Binding-site contacts:
Ligand atom N2 contacts residue ILE761 of chain 1.A at 4.5 Å.
Ligand atom C3 contacts residue ASN753 of chain 1.A at 3.8 Å.
Ligand atom C7 contacts residue GLU754 of chain 1.A at 3.8 Å.
Ligand atom C5 contacts residue ASN753 of chain 1.A at 3.6 Å.
Ligand atom O7 contacts residue GLU754 of chain 1.A at 3.0 Å (salt-bridge).
Ligand atom C8 contacts residue ASN753 of chain 1.A at 4.0 Å.
Ligand atom C7 contacts residue ASN753 of chain 1.A at 3.8 Å.
Ligand atom C2 contacts residue ASN753 of chain 1.A at 2.5 Å.
Ligand atom C4 contacts residue ASN753 of chain 1.A at 4.2 Å.
Ligand atom C7 contacts residue ILE761 of chain 1.A at 4.5 Å (hydrophobic).
Ligand atom O5 contacts residue ASN753 of chain 1.A at 2.4 Å (h-bond).
Ligand atom O7 contacts residue ASN753 of chain 1.A at 4.0 Å.
Ligand atom C8 contacts residue GLU754 of chain 1.A at 3.9 Å.
Ligand atom C8 contacts residue ILE761 of chain 1.A at 3.7 Å (hydrophobic).
Ligand atom N2 contacts residue ASN753 of chain 1.A at 2.9 Å (h-bond).
Ligand atom C1 contacts residue ASN753 of chain 1.A at 1.4 Å.

A protein and the small-molecule ligand that binds it are described below.
Small molecule (SMILES): CC(=O)N[C@@H]1[C@@H](O)[C@H](O)[C@@H](CO)O[C@H]1O

Sequence of chain 1.A:
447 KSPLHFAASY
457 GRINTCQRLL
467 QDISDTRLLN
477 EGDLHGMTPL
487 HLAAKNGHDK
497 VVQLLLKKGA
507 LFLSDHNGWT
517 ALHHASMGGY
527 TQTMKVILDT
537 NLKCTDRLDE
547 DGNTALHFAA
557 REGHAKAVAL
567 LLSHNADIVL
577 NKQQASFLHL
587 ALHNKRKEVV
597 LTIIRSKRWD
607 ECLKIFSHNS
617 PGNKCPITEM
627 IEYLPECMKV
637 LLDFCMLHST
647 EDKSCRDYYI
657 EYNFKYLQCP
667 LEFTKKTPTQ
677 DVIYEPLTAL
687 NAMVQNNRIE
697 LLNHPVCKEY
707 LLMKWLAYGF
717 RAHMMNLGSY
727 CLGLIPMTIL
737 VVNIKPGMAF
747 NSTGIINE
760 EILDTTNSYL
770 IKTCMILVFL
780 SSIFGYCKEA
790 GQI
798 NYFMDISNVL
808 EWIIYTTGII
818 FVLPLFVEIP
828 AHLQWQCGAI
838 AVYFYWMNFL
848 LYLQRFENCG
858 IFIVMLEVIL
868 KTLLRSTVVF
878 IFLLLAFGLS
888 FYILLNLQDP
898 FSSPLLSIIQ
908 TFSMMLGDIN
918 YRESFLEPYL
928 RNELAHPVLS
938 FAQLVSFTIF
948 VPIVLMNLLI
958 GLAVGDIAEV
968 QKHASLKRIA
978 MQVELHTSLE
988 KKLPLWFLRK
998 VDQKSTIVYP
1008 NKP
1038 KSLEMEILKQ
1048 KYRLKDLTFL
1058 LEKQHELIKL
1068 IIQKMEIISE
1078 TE